This protein binds this small molecule.
Small molecule (SMILES): Cc1cc(CCCCCCCOc2ccc(C3=NCCO3)cc2)on1

Sequence of chain 3.C:
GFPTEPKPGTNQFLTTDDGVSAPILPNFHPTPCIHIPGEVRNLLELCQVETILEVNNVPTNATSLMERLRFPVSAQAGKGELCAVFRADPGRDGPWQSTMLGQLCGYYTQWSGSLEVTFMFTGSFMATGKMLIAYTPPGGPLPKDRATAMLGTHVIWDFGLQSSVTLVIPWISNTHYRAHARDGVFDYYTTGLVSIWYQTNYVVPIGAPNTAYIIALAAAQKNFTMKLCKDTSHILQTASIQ

Sequence of chain 4.A:
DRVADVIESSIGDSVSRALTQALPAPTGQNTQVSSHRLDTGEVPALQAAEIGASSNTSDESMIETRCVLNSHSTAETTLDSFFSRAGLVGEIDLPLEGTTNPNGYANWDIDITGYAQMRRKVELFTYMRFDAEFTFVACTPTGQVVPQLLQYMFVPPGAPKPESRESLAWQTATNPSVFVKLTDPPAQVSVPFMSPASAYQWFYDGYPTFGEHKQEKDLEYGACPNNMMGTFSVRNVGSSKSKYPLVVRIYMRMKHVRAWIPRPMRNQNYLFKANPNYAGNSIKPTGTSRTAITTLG

Binding-site contacts:
Ligand atom C2C contacts residue VAL192 of chain 4.A at 3.7 Å (hydrophobic).
Ligand atom O1 contacts residue PHE233 of chain 4.A at 3.1 Å.
Ligand atom O1B contacts residue TYR201 of chain 4.A at 3.4 Å.
Ligand atom C5B contacts residue ILE113 of chain 4.A at 3.5 Å (hydrophobic).
Ligand atom C5B contacts residue ASP112 of chain 4.A at 3.9 Å.
Ligand atom C5A contacts residue ASN228 of chain 4.A at 4.0 Å.
Ligand atom C2B contacts residue TYR201 of chain 4.A at 3.4 Å (hydrophobic).
Ligand atom O1A contacts residue ASN228 of chain 4.A at 3.7 Å.
Ligand atom C5C contacts residue PHE135 of chain 4.A at 3.5 Å (hydrophobic).
Ligand atom C3B contacts residue TRP203 of chain 4.A at 3.2 Å (hydrophobic).
Ligand atom C3C contacts residue PHE135 of chain 4.A at 3.8 Å (hydrophobic).
Ligand atom C31 contacts residue PRO177 of chain 4.A at 3.9 Å (hydrophobic).
Ligand atom C4C contacts residue PHE135 of chain 4.A at 3.7 Å (hydrophobic).
Ligand atom C2B contacts residue TRP203 of chain 4.A at 4.1 Å (hydrophobic).
Ligand atom C3 contacts residue PHE155 of chain 4.A at 4.0 Å (hydrophobic).
Ligand atom C3B contacts residue ASN228 of chain 4.A at 4.0 Å.
Ligand atom C4A contacts residue THR114 of chain 4.A at 3.6 Å.
Ligand atom C4B contacts residue TRP203 of chain 4.A at 3.6 Å (hydrophobic).
Ligand atom C2A contacts residue TRP203 of chain 4.A at 3.6 Å (hydrophobic).
Ligand atom C5 contacts residue PHE155 of chain 4.A at 3.9 Å (hydrophobic).
Ligand atom O1A contacts residue TRP203 of chain 4.A at 3.3 Å.
Ligand atom C4B contacts residue ASN228 of chain 4.A at 4.0 Å.
Ligand atom C6C contacts residue TYR201 of chain 4.A at 4.0 Å (hydrophobic).
Ligand atom C5B contacts residue ILE111 of chain 4.A at 4.0 Å (hydrophobic).
Ligand atom C4C contacts residue VAL192 of chain 4.A at 3.5 Å (hydrophobic).
Ligand atom C5 contacts residue PHE233 of chain 4.A at 3.9 Å (hydrophobic).
Ligand atom N3A contacts residue ILE113 of chain 4.A at 3.7 Å.
Ligand atom O1 contacts residue PHE155 of chain 4.A at 3.5 Å.
Ligand atom C4 contacts residue VAL190 of chain 4.A at 3.8 Å (hydrophobic).
Ligand atom C4A contacts residue ASP112 of chain 4.A at 3.0 Å.
Ligand atom N2 contacts residue PHE233 of chain 4.A at 3.8 Å.
Ligand atom C6B contacts residue ILE113 of chain 4.A at 4.0 Å (hydrophobic).
Ligand atom C5C contacts residue ILE111 of chain 4.A at 3.7 Å (hydrophobic).
Ligand atom C31 contacts residue VAL179 of chain 4.A at 3.5 Å (hydrophobic).
Ligand atom C31 contacts residue ILE24 of chain 4.C at 3.6 Å (hydrophobic).
Ligand atom N2 contacts residue PHE155 of chain 4.A at 3.6 Å.
Ligand atom N3A contacts residue ASP112 of chain 4.A at 2.8 Å (salt-bridge).
Ligand atom C7C contacts residue MET230 of chain 4.A at 4.1 Å (hydrophobic).
Ligand atom C4 contacts residue ILE24 of chain 4.C at 4.0 Å (hydrophobic).
Ligand atom O1B contacts residue MET230 of chain 4.A at 4.0 Å.

Sequence of chain 4.C:
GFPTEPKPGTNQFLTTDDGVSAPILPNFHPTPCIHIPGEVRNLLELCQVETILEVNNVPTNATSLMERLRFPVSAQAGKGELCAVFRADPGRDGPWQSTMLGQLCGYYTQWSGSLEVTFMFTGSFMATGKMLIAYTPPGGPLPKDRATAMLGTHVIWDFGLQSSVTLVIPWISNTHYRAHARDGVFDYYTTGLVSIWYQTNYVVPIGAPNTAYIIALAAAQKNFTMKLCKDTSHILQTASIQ